Binding-site contacts:
Ligand atom O1G contacts residue ASP160 of chain 1.A at 3.0 Å (salt-bridge).
Ligand atom O2B contacts residue PHE28 of chain 1.A at 4.2 Å.
Ligand atom O2A contacts residue LYS50 of chain 1.A at 3.4 Å.
Ligand atom N1 contacts residue MET98 of chain 1.A at 2.6 Å (h-bond).
Ligand atom C2 contacts residue MET98 of chain 1.A at 3.0 Å (hydrophobic).
Ligand atom N7 contacts residue LEU149 of chain 1.A at 3.8 Å.
Ligand atom O4' contacts residue VAL31 of chain 1.A at 4.0 Å.
Ligand atom O3' contacts residue CYS102 of chain 1.A at 3.7 Å.
Ligand atom N6 contacts residue ALA48 of chain 1.A at 3.4 Å.
Ligand atom O2G contacts residue ASP160 of chain 1.A at 2.3 Å (salt-bridge).
Ligand atom C2 contacts residue LEU23 of chain 1.A at 4.0 Å (hydrophobic).
Ligand atom C6 contacts residue ALA48 of chain 1.A at 3.4 Å (hydrophobic).
Ligand atom O3G contacts residue ASN147 of chain 1.A at 3.5 Å (h-bond).
Ligand atom O2G contacts residue ASN147 of chain 1.A at 4.2 Å.
Ligand atom C8 contacts residue VAL31 of chain 1.A at 4.1 Å (hydrophobic).
Ligand atom N3 contacts residue MET98 of chain 1.A at 3.8 Å.
Ligand atom N6 contacts residue MET98 of chain 1.A at 3.8 Å.
Ligand atom N6 contacts residue THR95 of chain 1.A at 3.1 Å (h-bond).
Ligand atom PG contacts residue ASN147 of chain 1.A at 4.2 Å.
Ligand atom O2A contacts residue VAL31 of chain 1.A at 4.0 Å.
Ligand atom C6 contacts residue GLN96 of chain 1.A at 3.7 Å.
Ligand atom C6 contacts residue LEU149 of chain 1.A at 3.8 Å (hydrophobic).
Ligand atom C6 contacts residue THR95 of chain 1.A at 4.2 Å.
Ligand atom O1B contacts residue ALA27 of chain 1.A at 4.1 Å.
Ligand atom C6 contacts residue MET98 of chain 1.A at 3.7 Å (hydrophobic).
Ligand atom N6 contacts residue LEU149 of chain 1.A at 3.8 Å.
Ligand atom O2' contacts residue CYS102 of chain 1.A at 4.2 Å.
Ligand atom C5 contacts residue LEU149 of chain 1.A at 3.8 Å (hydrophobic).
Ligand atom O3G contacts residue ASP160 of chain 1.A at 3.7 Å.
Ligand atom N3 contacts residue LEU23 of chain 1.A at 3.7 Å.
Ligand atom O5' contacts residue VAL31 of chain 1.A at 3.8 Å.
Ligand atom N1 contacts residue ALA48 of chain 1.A at 3.7 Å.
Ligand atom O1G contacts residue LYS50 of chain 1.A at 4.1 Å.
Ligand atom N6 contacts residue GLN96 of chain 1.A at 2.8 Å (h-bond).
Ligand atom N1 contacts residue LEU97 of chain 1.A at 3.6 Å.
Ligand atom C2 contacts residue LEU97 of chain 1.A at 3.6 Å (hydrophobic).
Ligand atom N9 contacts residue VAL31 of chain 1.A at 4.2 Å.
Ligand atom PG contacts residue ASP160 of chain 1.A at 3.0 Å.
Ligand atom C5 contacts residue ALA48 of chain 1.A at 3.8 Å (hydrophobic).
Ligand atom N1 contacts residue GLN96 of chain 1.A at 3.8 Å.

This small molecule binds to this protein.
Small molecule (SMILES): Nc1ncnc2c1ncn2[C@@H]1O[C@H](CO[P](=O)(O)O[P](=O)(O)NP(=O)(O)O)[C@@H](O)[C@H]1O

Sequence of chain 1.A:
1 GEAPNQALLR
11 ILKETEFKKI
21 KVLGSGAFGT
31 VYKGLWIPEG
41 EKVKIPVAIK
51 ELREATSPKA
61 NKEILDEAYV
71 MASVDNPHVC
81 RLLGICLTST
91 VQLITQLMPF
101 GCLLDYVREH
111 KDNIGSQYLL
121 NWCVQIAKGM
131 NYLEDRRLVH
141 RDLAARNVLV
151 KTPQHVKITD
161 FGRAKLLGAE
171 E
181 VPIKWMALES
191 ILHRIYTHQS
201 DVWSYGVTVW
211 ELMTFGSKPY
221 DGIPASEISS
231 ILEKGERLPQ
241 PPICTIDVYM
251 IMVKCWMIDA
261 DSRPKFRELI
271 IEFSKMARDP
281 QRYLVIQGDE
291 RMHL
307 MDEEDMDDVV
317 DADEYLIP